Sequence of chain 1.C:
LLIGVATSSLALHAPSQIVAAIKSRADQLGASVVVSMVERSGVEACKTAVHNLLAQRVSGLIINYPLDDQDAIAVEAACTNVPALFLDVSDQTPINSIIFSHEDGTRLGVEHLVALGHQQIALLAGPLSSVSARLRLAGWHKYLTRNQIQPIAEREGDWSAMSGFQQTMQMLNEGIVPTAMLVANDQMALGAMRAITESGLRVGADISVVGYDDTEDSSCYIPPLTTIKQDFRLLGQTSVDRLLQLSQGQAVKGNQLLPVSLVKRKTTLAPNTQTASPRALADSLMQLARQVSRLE

Binding-site contacts:
Ligand atom C5 contacts residue ILE79 of chain 1.C at 4.4 Å (hydrophobic).
Ligand atom O4 contacts residue SER193 of chain 1.C at 4.4 Å.
Ligand atom O6 contacts residue ASN125 of chain 1.C at 4.4 Å.
Ligand atom C6 contacts residue PHE293 of chain 1.C at 4.1 Å (hydrophobic).
Ligand atom O6 contacts residue ASP149 of chain 1.C at 4.3 Å.
Ligand atom C2 contacts residue ALA75 of chain 1.C at 4.2 Å (hydrophobic).
Ligand atom O3 contacts residue ARG197 of chain 1.C at 2.7 Å (salt-bridge).
Ligand atom O3 contacts residue TRP220 of chain 1.C at 4.4 Å.
Ligand atom S1 contacts residue PRO76 of chain 1.C at 4.4 Å.
Ligand atom C3 contacts residue ASP274 of chain 1.C at 3.0 Å.
Ligand atom C6 contacts residue ILE79 of chain 1.C at 3.7 Å (hydrophobic).
Ligand atom O2 contacts residue TRP220 of chain 1.C at 4.3 Å.
Ligand atom C3' contacts residue SER69 of chain 1.C at 3.0 Å.
Ligand atom C1 contacts residue ALA75 of chain 1.C at 3.9 Å (hydrophobic).
Ligand atom C4 contacts residue ARG197 of chain 1.C at 3.3 Å.
Ligand atom C4 contacts residue GLN291 of chain 1.C at 3.9 Å.
Ligand atom C3' contacts residue PRO127 of chain 1.C at 4.4 Å (hydrophobic).
Ligand atom C2' contacts residue SER69 of chain 1.C at 3.4 Å.
Ligand atom C3' contacts residue ASN125 of chain 1.C at 3.3 Å.
Ligand atom C2 contacts residue ASP274 of chain 1.C at 3.7 Å.
Ligand atom O5 contacts residue ALA75 of chain 1.C at 4.1 Å.
Ligand atom O3 contacts residue GLN291 of chain 1.C at 4.4 Å.
Ligand atom O2 contacts residue ASP274 of chain 1.C at 3.3 Å (salt-bridge).
Ligand atom C3 contacts residue ALA75 of chain 1.C at 3.9 Å (hydrophobic).
Ligand atom C1' contacts residue PRO76 of chain 1.C at 4.3 Å (hydrophobic).
Ligand atom C4 contacts residue ASP274 of chain 1.C at 3.7 Å.
Ligand atom O3 contacts residue ASN246 of chain 1.C at 4.0 Å.
Ligand atom O2 contacts residue ALA75 of chain 1.C at 4.0 Å.
Ligand atom C3' contacts residue ASP149 of chain 1.C at 3.7 Å.
Ligand atom O4 contacts residue ARG197 of chain 1.C at 2.7 Å (salt-bridge).
Ligand atom O2 contacts residue ASN246 of chain 1.C at 3.5 Å (h-bond).
Ligand atom C3 contacts residue ARG197 of chain 1.C at 3.8 Å.
Ligand atom C5 contacts residue ALA75 of chain 1.C at 3.9 Å (hydrophobic).
Ligand atom O3 contacts residue ASP274 of chain 1.C at 2.5 Å (salt-bridge).
Ligand atom C2' contacts residue PRO127 of chain 1.C at 4.4 Å (hydrophobic).
Ligand atom C5 contacts residue PHE293 of chain 1.C at 4.0 Å (hydrophobic).
Ligand atom C2' contacts residue TRP220 of chain 1.C at 4.2 Å (hydrophobic).
Ligand atom C1 contacts residue PRO76 of chain 1.C at 4.0 Å (hydrophobic).
Ligand atom C4 contacts residue ALA75 of chain 1.C at 4.4 Å (hydrophobic).
Ligand atom C1' contacts residue SER69 of chain 1.C at 3.7 Å.

A protein and the small-molecule ligand that binds it are described below.
Small molecule (SMILES): CC(C)S[C@@H]1O[C@H](CO)[C@H](O)[C@H](O)[C@H]1O